Binding-site contacts:
Ligand atom C5 contacts residue PRO87 of chain 1.B at 3.6 Å (hydrophobic).
Ligand atom C1 contacts residue PRO87 of chain 1.B at 4.1 Å (hydrophobic).
Ligand atom N2 contacts residue LEU140 of chain 1.B at 4.3 Å.
Ligand atom C5 contacts residue LEU140 of chain 1.B at 3.9 Å (hydrophobic).
Ligand atom C3 contacts residue GLY143 of chain 1.B at 3.8 Å.
Ligand atom N1 contacts residue VAL139 of chain 1.B at 4.1 Å.
Ligand atom C7 contacts residue TYR138 of chain 1.B at 3.5 Å (hydrophobic).
Ligand atom C7 contacts residue PRO87 of chain 1.B at 4.1 Å (hydrophobic).
Ligand atom N1 contacts residue LEU140 of chain 1.B at 3.2 Å (h-bond).
Ligand atom N2 contacts residue TYR138 of chain 1.B at 2.6 Å (h-bond).
Ligand atom C2 contacts residue GLY111 of chain 1.B at 3.7 Å.
Ligand atom C2 contacts residue GLY142 of chain 1.B at 3.4 Å.
Ligand atom N1 contacts residue TYR138 of chain 1.B at 3.8 Å.
Ligand atom C6 contacts residue GLY143 of chain 1.B at 4.3 Å.
Ligand atom C2 contacts residue PRO85 of chain 1.B at 4.1 Å (hydrophobic).
Ligand atom C3 contacts residue ASN141 of chain 1.B at 3.9 Å.
Ligand atom S1 contacts residue ALA146 of chain 1.B at 4.3 Å.
Ligand atom C6 contacts residue THR86 of chain 1.B at 4.0 Å.
Ligand atom C1 contacts residue GLY143 of chain 1.B at 3.5 Å.
Ligand atom C4 contacts residue LEU140 of chain 1.B at 3.1 Å (hydrophobic).
Ligand atom C4 contacts residue GLY142 of chain 1.B at 4.1 Å.
Ligand atom C4 contacts residue ASN141 of chain 1.B at 4.3 Å.
Ligand atom C1 contacts residue THR86 of chain 1.B at 3.9 Å.
Ligand atom C3 contacts residue GLY111 of chain 1.B at 4.1 Å.
Ligand atom S1 contacts residue PRO87 of chain 1.B at 3.8 Å.
Ligand atom N2 contacts residue GLY136 of chain 1.B at 3.6 Å (h-bond).
Ligand atom C7 contacts residue LEU140 of chain 1.B at 4.0 Å (hydrophobic).
Ligand atom C6 contacts residue GLY142 of chain 1.B at 4.4 Å.
Ligand atom N1 contacts residue PRO87 of chain 1.B at 3.9 Å.
Ligand atom C2 contacts residue GLY143 of chain 1.B at 3.2 Å.
Ligand atom C1 contacts residue PRO85 of chain 1.B at 3.4 Å (hydrophobic).
Ligand atom S1 contacts residue THR86 of chain 1.B at 3.8 Å.
Ligand atom C6 contacts residue PRO85 of chain 1.B at 4.3 Å (hydrophobic).
Ligand atom N2 contacts residue SER134 of chain 1.B at 4.3 Å.
Ligand atom C6 contacts residue PRO87 of chain 1.B at 3.7 Å (hydrophobic).
Ligand atom N2 contacts residue PRO87 of chain 1.B at 4.3 Å.
Ligand atom C4 contacts residue PRO87 of chain 1.B at 4.1 Å (hydrophobic).
Ligand atom C3 contacts residue GLY142 of chain 1.B at 3.5 Å.
Ligand atom C3 contacts residue LEU140 of chain 1.B at 3.9 Å (hydrophobic).
Ligand atom C1 contacts residue GLY142 of chain 1.B at 4.0 Å.

Sequence of chain 1.B:
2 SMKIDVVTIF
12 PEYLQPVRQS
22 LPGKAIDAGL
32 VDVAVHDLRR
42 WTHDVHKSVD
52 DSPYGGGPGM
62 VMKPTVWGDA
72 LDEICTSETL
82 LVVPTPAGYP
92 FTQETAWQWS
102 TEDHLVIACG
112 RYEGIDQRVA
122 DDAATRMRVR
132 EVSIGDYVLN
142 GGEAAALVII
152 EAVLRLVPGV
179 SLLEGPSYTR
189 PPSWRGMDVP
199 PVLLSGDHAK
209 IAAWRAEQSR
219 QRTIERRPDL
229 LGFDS

The protein below binds the small molecule below.
Small molecule (SMILES): Nc1nc2ccccc2s1